Binding-site contacts:
Ligand atom C4 contacts residue ASN446 of chain 1.M at 4.2 Å.
Ligand atom C2 contacts residue ASN446 of chain 1.M at 2.4 Å.
Ligand atom C1 contacts residue ASN446 of chain 1.M at 1.4 Å.
Ligand atom C2 contacts residue SER300 of chain 1.M at 4.0 Å.
Ligand atom C8 contacts residue SER300 of chain 1.M at 3.1 Å.
Ligand atom O7 contacts residue SER300 of chain 1.M at 3.7 Å.
Ligand atom C3 contacts residue ASN446 of chain 1.M at 3.8 Å.
Ligand atom N2 contacts residue ASN446 of chain 1.M at 2.9 Å (h-bond).
Ligand atom N2 contacts residue SER300 of chain 1.M at 3.2 Å (h-bond).
Ligand atom C8 contacts residue LEU274 of chain 1.M at 3.9 Å (hydrophobic).
Ligand atom C7 contacts residue ASN446 of chain 1.M at 3.6 Å.
Ligand atom C1 contacts residue SER300 of chain 1.M at 3.9 Å.
Ligand atom C7 contacts residue SER300 of chain 1.M at 3.1 Å.
Ligand atom O7 contacts residue ASN446 of chain 1.M at 4.0 Å.
Ligand atom C5 contacts residue ASN446 of chain 1.M at 3.6 Å.
Ligand atom O5 contacts residue ASN446 of chain 1.M at 2.3 Å (h-bond).

Sequence of chain 1.M:
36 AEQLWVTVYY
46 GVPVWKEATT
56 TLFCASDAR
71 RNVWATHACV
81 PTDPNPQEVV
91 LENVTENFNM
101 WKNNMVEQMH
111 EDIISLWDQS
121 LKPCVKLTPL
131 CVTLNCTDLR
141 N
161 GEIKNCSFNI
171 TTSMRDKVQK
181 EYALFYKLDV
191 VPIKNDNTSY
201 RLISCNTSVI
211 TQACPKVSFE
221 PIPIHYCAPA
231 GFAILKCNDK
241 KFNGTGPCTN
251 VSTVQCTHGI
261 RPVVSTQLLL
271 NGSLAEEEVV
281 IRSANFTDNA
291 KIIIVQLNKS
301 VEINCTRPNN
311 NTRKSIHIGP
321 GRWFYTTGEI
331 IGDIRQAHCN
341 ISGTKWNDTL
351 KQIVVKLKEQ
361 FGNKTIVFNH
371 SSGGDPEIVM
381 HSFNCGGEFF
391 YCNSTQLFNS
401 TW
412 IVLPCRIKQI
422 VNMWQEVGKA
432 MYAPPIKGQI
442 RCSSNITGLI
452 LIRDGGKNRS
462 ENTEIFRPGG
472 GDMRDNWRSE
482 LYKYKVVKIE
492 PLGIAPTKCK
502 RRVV

The protein below binds the small molecule below.
Small molecule (SMILES): CC(=O)N[C@@H]1[C@@H](O)[C@H](O)[C@@H](CO)O[C@H]1O